Sequence of chain 1.B:
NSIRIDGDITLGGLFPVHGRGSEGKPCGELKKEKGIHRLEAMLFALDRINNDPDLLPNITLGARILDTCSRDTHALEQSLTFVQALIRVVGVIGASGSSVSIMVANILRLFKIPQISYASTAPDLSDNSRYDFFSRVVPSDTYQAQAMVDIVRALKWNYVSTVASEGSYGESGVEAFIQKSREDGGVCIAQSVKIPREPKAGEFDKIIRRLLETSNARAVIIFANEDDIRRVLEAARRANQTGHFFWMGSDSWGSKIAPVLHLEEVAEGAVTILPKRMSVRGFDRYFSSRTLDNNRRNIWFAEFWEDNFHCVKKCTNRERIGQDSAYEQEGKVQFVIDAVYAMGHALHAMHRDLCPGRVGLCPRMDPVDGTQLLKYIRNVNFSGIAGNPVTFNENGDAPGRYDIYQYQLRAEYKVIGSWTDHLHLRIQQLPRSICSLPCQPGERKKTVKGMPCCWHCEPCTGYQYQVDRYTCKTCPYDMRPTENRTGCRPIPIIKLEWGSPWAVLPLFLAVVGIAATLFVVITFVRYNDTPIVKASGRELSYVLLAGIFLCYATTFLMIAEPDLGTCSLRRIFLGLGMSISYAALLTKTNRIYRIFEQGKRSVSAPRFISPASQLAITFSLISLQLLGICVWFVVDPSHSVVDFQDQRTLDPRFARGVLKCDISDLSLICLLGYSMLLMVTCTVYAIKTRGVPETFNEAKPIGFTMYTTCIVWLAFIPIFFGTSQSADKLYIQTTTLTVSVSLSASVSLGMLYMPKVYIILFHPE

Binding-site contacts:
Ligand atom C7 contacts residue THR462 of chain 1.B at 3.6 Å.
Ligand atom C4 contacts residue ASN452 of chain 1.B at 4.2 Å.
Ligand atom O3 contacts residue ASN452 of chain 1.B at 3.6 Å.
Ligand atom N2 contacts residue ASN452 of chain 1.B at 3.4 Å (h-bond).
Ligand atom O7 contacts residue ASN452 of chain 1.B at 4.2 Å.
Ligand atom N2 contacts residue THR462 of chain 1.B at 4.3 Å.
Ligand atom C1 contacts residue ASN452 of chain 1.B at 1.4 Å.
Ligand atom C8 contacts residue THR462 of chain 1.B at 3.8 Å.
Ligand atom C5 contacts residue ASN452 of chain 1.B at 3.6 Å.
Ligand atom O7 contacts residue THR462 of chain 1.B at 3.5 Å.
Ligand atom C2 contacts residue ASN452 of chain 1.B at 2.5 Å.
Ligand atom O5 contacts residue ASN452 of chain 1.B at 2.4 Å (h-bond).
Ligand atom C7 contacts residue ASN452 of chain 1.B at 4.2 Å.
Ligand atom C3 contacts residue ASN452 of chain 1.B at 3.6 Å.

This small molecule binds to this protein.
Small molecule (SMILES): CC(=O)N[C@@H]1[C@@H](O)[C@H](O)[C@@H](CO)O[C@H]1O